Sequence of chain 3.D:
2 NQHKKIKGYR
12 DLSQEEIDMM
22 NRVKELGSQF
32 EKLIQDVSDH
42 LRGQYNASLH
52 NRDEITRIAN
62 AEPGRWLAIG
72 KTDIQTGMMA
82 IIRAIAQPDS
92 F

The small molecule below binds the protein below.
Small molecule (SMILES): Nc1nc2c(ncn2[C@@H]2O[C@@H]3COP(=O)(O)O[C@@H]4[C@H](O)[C@@H](COP(=O)(O)O[C@H]3[C@H]2O)O[C@H]4n2cnc3c(N)ncnc32)c(=O)[nH]1

Sequence of chain 3.C:
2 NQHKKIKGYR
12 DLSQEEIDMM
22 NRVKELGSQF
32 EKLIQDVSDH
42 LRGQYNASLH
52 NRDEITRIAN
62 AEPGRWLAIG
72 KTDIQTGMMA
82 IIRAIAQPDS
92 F

Binding-site contacts:
Ligand atom C42 contacts residue ALA87 of chain 3.C at 3.6 Å (hydrophobic).
Ligand atom O15 contacts residue LYS25 of chain 3.D at 3.0 Å (salt-bridge).
Ligand atom N01 contacts residue GLN88 of chain 3.D at 3.6 Å.
Ligand atom O17 contacts residue TYR10 of chain 3.C at 3.0 Å (h-bond).
Ligand atom O23 contacts residue MET80 of chain 3.C at 3.6 Å (h-bond).
Ligand atom O23 contacts residue ILE83 of chain 3.C at 3.7 Å.
Ligand atom N01 contacts residue PRO89 of chain 3.D at 3.4 Å.
Ligand atom N01 contacts residue ARG11 of chain 3.D at 2.9 Å (salt-bridge).
Ligand atom O44 contacts residue TYR10 of chain 3.D at 3.6 Å.
Ligand atom O16 contacts residue MET80 of chain 3.D at 3.6 Å.
Ligand atom N06 contacts residue TYR10 of chain 3.D at 3.5 Å.
Ligand atom O26 contacts residue LYS25 of chain 3.C at 3.4 Å (salt-bridge).
Ligand atom N39 contacts residue ARG11 of chain 3.C at 3.5 Å (salt-bridge).
Ligand atom O15 contacts residue ILE83 of chain 3.D at 3.4 Å.
Ligand atom C43 contacts residue LEU13 of chain 3.D at 3.5 Å (hydrophobic).
Ligand atom C07 contacts residue TYR10 of chain 3.C at 3.4 Å (hydrophobic).
Ligand atom N03 contacts residue ALA87 of chain 3.D at 3.5 Å.
Ligand atom O15 contacts residue TYR10 of chain 3.C at 2.7 Å (h-bond).
Ligand atom O30 contacts residue PRO89 of chain 3.D at 3.0 Å.
Ligand atom O20 contacts residue MET80 of chain 3.D at 3.5 Å.
Ligand atom O27 contacts residue MET80 of chain 3.C at 3.5 Å.
Ligand atom P14 contacts residue TYR10 of chain 3.C at 3.2 Å.
Ligand atom O44 contacts residue GLN3 of chain 3.C at 2.8 Å (h-bond).
Ligand atom O25 contacts residue MET80 of chain 3.C at 3.0 Å.
Ligand atom O26 contacts residue TYR10 of chain 3.D at 2.6 Å (h-bond).
Ligand atom N35 contacts residue TYR10 of chain 3.D at 3.6 Å (h-bond).
Ligand atom C02 contacts residue ALA87 of chain 3.D at 3.6 Å (hydrophobic).
Ligand atom C02 contacts residue ARG11 of chain 3.D at 3.4 Å.
Ligand atom C22 contacts residue ILE83 of chain 3.C at 3.3 Å (hydrophobic).
Ligand atom O44 contacts residue LEU13 of chain 3.D at 3.6 Å.
Ligand atom O20 contacts residue ARG84 of chain 3.C at 3.5 Å.
Ligand atom C34 contacts residue TYR10 of chain 3.D at 3.2 Å (hydrophobic).
Ligand atom N06 contacts residue TYR10 of chain 3.C at 3.7 Å.
Ligand atom N01 contacts residue ALA87 of chain 3.D at 3.1 Å (h-bond).
Ligand atom N41 contacts residue ALA87 of chain 3.C at 3.5 Å.
Ligand atom C43 contacts residue TYR10 of chain 3.D at 3.6 Å (hydrophobic).
Ligand atom O13 contacts residue TYR10 of chain 3.C at 3.4 Å (h-bond).
Ligand atom N39 contacts residue LEU13 of chain 3.C at 3.5 Å.
Ligand atom C40 contacts residue ALA87 of chain 3.C at 3.5 Å (hydrophobic).
Ligand atom N45 contacts residue ARG11 of chain 3.D at 3.1 Å (salt-bridge).